Sequence of chain 1.C:
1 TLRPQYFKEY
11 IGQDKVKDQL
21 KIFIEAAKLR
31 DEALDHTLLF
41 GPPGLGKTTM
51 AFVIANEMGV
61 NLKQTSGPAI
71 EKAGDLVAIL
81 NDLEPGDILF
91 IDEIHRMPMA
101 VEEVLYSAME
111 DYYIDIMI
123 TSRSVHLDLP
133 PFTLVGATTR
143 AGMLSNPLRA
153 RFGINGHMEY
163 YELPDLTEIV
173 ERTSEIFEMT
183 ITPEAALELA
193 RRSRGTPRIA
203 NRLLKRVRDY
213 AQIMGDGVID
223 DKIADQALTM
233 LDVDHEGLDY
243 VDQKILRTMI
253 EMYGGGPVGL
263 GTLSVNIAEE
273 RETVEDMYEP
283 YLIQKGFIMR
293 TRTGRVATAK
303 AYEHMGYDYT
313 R

Sequence of chain 1.D:
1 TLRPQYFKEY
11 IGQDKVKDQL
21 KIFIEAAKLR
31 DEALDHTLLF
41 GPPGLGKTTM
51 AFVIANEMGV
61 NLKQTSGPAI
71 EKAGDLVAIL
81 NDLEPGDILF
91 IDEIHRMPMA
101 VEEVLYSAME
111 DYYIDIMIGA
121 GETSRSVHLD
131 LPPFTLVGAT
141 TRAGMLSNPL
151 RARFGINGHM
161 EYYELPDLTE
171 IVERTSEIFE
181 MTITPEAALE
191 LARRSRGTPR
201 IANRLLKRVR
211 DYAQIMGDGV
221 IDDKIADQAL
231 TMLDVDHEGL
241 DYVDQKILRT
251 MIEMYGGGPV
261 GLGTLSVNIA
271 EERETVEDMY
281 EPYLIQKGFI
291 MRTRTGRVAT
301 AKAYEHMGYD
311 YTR

A small-molecule ligand and the protein it binds are described below.
Small molecule (SMILES): Nc1ncnc2c1ncn2[C@@H]1O[C@H](COP(=O)(O)OP(=O)(O)OP(O)(O)=S)[C@@H](O)[C@H]1O

Binding-site contacts:
Ligand atom O1B contacts residue LYS47 of chain 1.D at 3.5 Å (salt-bridge).
Ligand atom S1G contacts residue PRO43 of chain 1.D at 3.4 Å.
Ligand atom O2A contacts residue ARG200 of chain 1.D at 3.7 Å.
Ligand atom N6 contacts residue TYR10 of chain 1.D at 3.8 Å.
Ligand atom O2B contacts residue MG1 of chain 1.P at 2.0 Å.
Ligand atom O1B contacts residue MG1 of chain 1.P at 3.4 Å.
Ligand atom C2 contacts residue PRO4 of chain 1.D at 3.7 Å (hydrophobic).
Ligand atom O2G contacts residue THR48 of chain 1.D at 3.8 Å.
Ligand atom C2' contacts residue THR49 of chain 1.D at 3.8 Å.
Ligand atom O1A contacts residue ARG3 of chain 1.D at 3.7 Å.
Ligand atom O1A contacts residue LYS47 of chain 1.D at 3.7 Å.
Ligand atom O3B contacts residue MG1 of chain 1.P at 3.5 Å.
Ligand atom O3B contacts residue GLY44 of chain 1.D at 3.2 Å (h-bond).
Ligand atom C5' contacts residue ARG200 of chain 1.D at 3.5 Å.
Ligand atom O1A contacts residue THR49 of chain 1.D at 3.0 Å (h-bond).
Ligand atom O1A contacts residue GLY46 of chain 1.D at 3.2 Å.
Ligand atom O2' contacts residue LEU2 of chain 1.D at 2.9 Å (h-bond).
Ligand atom O1B contacts residue GLY44 of chain 1.D at 3.4 Å (h-bond).
Ligand atom O5' contacts residue THR49 of chain 1.D at 3.8 Å.
Ligand atom O3A contacts residue GLY44 of chain 1.D at 3.3 Å.
Ligand atom PG contacts residue MG1 of chain 1.P at 3.2 Å.
Ligand atom N6 contacts residue TYR163 of chain 1.D at 3.3 Å (h-bond).
Ligand atom O2B contacts residue THR48 of chain 1.D at 2.8 Å (h-bond).
Ligand atom N6 contacts residue ILE11 of chain 1.D at 3.1 Å (h-bond).
Ligand atom PB contacts residue GLY44 of chain 1.D at 3.6 Å.
Ligand atom N7 contacts residue TYR163 of chain 1.D at 3.6 Å (h-bond).
Ligand atom S1G contacts residue GLY44 of chain 1.D at 3.7 Å.
Ligand atom O2G contacts residue MG1 of chain 1.P at 1.9 Å.
Ligand atom N7 contacts residue LEU45 of chain 1.D at 3.8 Å.
Ligand atom O2A contacts residue ARG3 of chain 1.D at 3.2 Å (salt-bridge).
Ligand atom O2' contacts residue ARG3 of chain 1.D at 3.5 Å.
Ligand atom N1 contacts residue PRO4 of chain 1.D at 3.8 Å.
Ligand atom O3G contacts residue ARG153 of chain 1.C at 3.2 Å (salt-bridge).
Ligand atom O3B contacts residue ARG200 of chain 1.D at 3.6 Å.
Ligand atom O1A contacts residue THR48 of chain 1.D at 3.5 Å (h-bond).
Ligand atom PB contacts residue MG1 of chain 1.P at 3.1 Å.
Ligand atom O3A contacts residue ARG200 of chain 1.D at 3.8 Å.
Ligand atom S1G contacts residue LYS47 of chain 1.D at 3.4 Å (salt-bridge).
Ligand atom O1B contacts residue GLY46 of chain 1.D at 3.8 Å.
Ligand atom PA contacts residue ARG3 of chain 1.D at 3.7 Å.